The protein below binds the small molecule below.
Small molecule (SMILES): CC(=O)N[C@@H]1[C@@H](O)[C@H](O)[C@@H](CO)O[C@H]1O

Sequence of chain 1.C:
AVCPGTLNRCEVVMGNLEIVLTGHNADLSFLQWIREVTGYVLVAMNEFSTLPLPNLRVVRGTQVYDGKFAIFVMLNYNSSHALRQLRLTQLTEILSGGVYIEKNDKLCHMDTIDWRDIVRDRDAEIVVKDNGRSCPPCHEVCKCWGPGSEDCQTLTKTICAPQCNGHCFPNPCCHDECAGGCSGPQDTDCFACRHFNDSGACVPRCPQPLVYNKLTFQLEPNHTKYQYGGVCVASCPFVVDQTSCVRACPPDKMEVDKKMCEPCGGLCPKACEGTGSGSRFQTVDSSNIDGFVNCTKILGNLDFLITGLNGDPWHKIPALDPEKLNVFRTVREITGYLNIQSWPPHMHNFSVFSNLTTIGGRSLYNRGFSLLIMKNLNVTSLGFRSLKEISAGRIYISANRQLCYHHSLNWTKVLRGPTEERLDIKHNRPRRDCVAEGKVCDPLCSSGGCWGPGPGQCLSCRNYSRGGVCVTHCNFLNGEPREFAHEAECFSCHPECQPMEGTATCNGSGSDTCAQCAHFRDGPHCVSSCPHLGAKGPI

Binding-site contacts:
Ligand atom O7 contacts residue THR512 of chain 1.C at 3.9 Å.
Ligand atom O7 contacts residue ASN503 of chain 1.C at 3.5 Å (h-bond).
Ligand atom C7 contacts residue THR512 of chain 1.C at 4.3 Å.
Ligand atom N2 contacts residue ASN503 of chain 1.C at 4.4 Å.
Ligand atom C8 contacts residue THR512 of chain 1.C at 4.3 Å.
Ligand atom O7 contacts residue TYR504 of chain 1.C at 4.0 Å.
Ligand atom O5 contacts residue ASN503 of chain 1.C at 3.3 Å (h-bond).
Ligand atom C2 contacts residue ASN503 of chain 1.C at 3.8 Å.
Ligand atom C1 contacts residue ASN503 of chain 1.C at 3.2 Å.
Ligand atom C7 contacts residue ASN503 of chain 1.C at 4.3 Å.